This protein binds this small molecule.
Small molecule (SMILES): CC[C@@H]1NC(=O)[C@H](CCCN=C(N)N)NC(=O)[C@H](CC(N)=O)NC(=O)[C@@H](NC(=O)[C@H](C)NC(=O)[C@@H](NC(=O)[C@@H](NC(=O)[C@@H]2CCCN2C(=O)[C@@H](NC(=O)[C@@H]2CCCN2C(=O)[C@H](C)NC(=O)[C@H](C)NC(=O)CN)C(C)C)[C@@H](C)CC)[C@@H](C)CC)CSSC[C@@H](C(=O)N[C@H](C(=O)N[C@@H](CCCN=C(N)N)C(=O)N[C@H](C(=O)O)[C@@H](C)CC)[C@@H](C)O)NC(=O)[C@H](CCCCN)NC(=O)CNC(=O)[C@H]([C@@H](C)O)NC1=O

Binding-site contacts:
Ligand atom ND2 contacts residue GLN16 of chain 1.A at 2.9 Å (h-bond).
Ligand atom NH2 contacts residue ASN30 of chain 1.A at 2.9 Å (h-bond).
Ligand atom O contacts residue ILE11 of chain 1.A at 2.8 Å (h-bond).
Ligand atom CA contacts residue GLN16 of chain 1.A at 3.6 Å.
Ligand atom CG1 contacts residue THR5 of chain 1.A at 3.6 Å.
Ligand atom OXT contacts residue ARG49 of chain 1.A at 2.8 Å (salt-bridge).
Ligand atom N contacts residue ASP92 of chain 1.A at 2.8 Å (salt-bridge).
Ligand atom C contacts residue ARG49 of chain 1.A at 3.6 Å.
Ligand atom NH1 contacts residue ASP14 of chain 1.A at 2.8 Å (salt-bridge).
Ligand atom O contacts residue ILE11 of chain 1.A at 3.6 Å (h-bond).
Ligand atom NH2 contacts residue ILE32 of chain 1.A at 3.5 Å.
Ligand atom NH1 contacts residue GLY29 of chain 1.A at 3.3 Å (h-bond).
Ligand atom CD contacts residue ASP14 of chain 1.A at 3.5 Å.
Ligand atom N contacts residue ILE9 of chain 1.A at 2.8 Å (h-bond).
Ligand atom CG2 contacts residue GLN7 of chain 1.A at 3.5 Å.
Ligand atom C contacts residue ILE11 of chain 1.A at 3.5 Å (hydrophobic).
Ligand atom N contacts residue LEU89 of chain 1.A at 2.6 Å (h-bond).
Ligand atom C contacts residue ILE9 of chain 1.A at 3.6 Å (hydrophobic).
Ligand atom N contacts residue SER13 of chain 1.A at 3.0 Å (h-bond).
Ligand atom CA contacts residue ILE9 of chain 1.A at 3.4 Å (hydrophobic).
Ligand atom NH1 contacts residue ASN30 of chain 1.A at 3.0 Å (h-bond).
Ligand atom O contacts residue ARG49 of chain 1.A at 2.9 Å (salt-bridge).
Ligand atom O contacts residue SER13 of chain 1.A at 3.2 Å (h-bond).
Ligand atom CB contacts residue SER13 of chain 1.A at 3.5 Å.
Ligand atom CB contacts residue GLN7 of chain 1.A at 3.4 Å.
Ligand atom O contacts residue GLU12 of chain 1.A at 3.2 Å.
Ligand atom O contacts residue PRO8 of chain 1.A at 3.4 Å.
Ligand atom NH1 contacts residue SER13 of chain 1.A at 3.6 Å.
Ligand atom CA contacts residue ASP92 of chain 1.A at 3.4 Å.
Ligand atom O contacts residue ILE9 of chain 1.A at 2.9 Å (h-bond).
Ligand atom N contacts residue ILE11 of chain 1.A at 2.7 Å (h-bond).
Ligand atom CA contacts residue ILE11 of chain 1.A at 3.6 Å (hydrophobic).
Ligand atom CB contacts residue PHE27 of chain 1.A at 3.5 Å (hydrophobic).
Ligand atom CB contacts residue GLN16 of chain 1.A at 3.5 Å.
Ligand atom CD1 contacts residue GLU57 of chain 1.A at 3.6 Å.
Ligand atom CG1 contacts residue GLN7 of chain 1.A at 3.6 Å.
Ligand atom NH2 contacts residue GLU12 of chain 1.A at 3.3 Å (salt-bridge).
Ligand atom CZ contacts residue ASN30 of chain 1.A at 3.4 Å.
Ligand atom O contacts residue HIS10 of chain 1.A at 3.5 Å.
Ligand atom CA contacts residue ILE11 of chain 1.A at 3.4 Å (hydrophobic).

Sequence of chain 1.A:
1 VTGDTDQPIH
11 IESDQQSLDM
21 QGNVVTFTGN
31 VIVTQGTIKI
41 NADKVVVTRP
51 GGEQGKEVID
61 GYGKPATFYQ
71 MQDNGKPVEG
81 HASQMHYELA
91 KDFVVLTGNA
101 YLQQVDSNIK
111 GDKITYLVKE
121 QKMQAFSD